This small molecule binds to this protein.
Small molecule (SMILES): CC(=O)N[C@@H]1[C@@H](O)[C@H](O)[C@@H](CO)O[C@H]1O

Sequence of chain 1.A:
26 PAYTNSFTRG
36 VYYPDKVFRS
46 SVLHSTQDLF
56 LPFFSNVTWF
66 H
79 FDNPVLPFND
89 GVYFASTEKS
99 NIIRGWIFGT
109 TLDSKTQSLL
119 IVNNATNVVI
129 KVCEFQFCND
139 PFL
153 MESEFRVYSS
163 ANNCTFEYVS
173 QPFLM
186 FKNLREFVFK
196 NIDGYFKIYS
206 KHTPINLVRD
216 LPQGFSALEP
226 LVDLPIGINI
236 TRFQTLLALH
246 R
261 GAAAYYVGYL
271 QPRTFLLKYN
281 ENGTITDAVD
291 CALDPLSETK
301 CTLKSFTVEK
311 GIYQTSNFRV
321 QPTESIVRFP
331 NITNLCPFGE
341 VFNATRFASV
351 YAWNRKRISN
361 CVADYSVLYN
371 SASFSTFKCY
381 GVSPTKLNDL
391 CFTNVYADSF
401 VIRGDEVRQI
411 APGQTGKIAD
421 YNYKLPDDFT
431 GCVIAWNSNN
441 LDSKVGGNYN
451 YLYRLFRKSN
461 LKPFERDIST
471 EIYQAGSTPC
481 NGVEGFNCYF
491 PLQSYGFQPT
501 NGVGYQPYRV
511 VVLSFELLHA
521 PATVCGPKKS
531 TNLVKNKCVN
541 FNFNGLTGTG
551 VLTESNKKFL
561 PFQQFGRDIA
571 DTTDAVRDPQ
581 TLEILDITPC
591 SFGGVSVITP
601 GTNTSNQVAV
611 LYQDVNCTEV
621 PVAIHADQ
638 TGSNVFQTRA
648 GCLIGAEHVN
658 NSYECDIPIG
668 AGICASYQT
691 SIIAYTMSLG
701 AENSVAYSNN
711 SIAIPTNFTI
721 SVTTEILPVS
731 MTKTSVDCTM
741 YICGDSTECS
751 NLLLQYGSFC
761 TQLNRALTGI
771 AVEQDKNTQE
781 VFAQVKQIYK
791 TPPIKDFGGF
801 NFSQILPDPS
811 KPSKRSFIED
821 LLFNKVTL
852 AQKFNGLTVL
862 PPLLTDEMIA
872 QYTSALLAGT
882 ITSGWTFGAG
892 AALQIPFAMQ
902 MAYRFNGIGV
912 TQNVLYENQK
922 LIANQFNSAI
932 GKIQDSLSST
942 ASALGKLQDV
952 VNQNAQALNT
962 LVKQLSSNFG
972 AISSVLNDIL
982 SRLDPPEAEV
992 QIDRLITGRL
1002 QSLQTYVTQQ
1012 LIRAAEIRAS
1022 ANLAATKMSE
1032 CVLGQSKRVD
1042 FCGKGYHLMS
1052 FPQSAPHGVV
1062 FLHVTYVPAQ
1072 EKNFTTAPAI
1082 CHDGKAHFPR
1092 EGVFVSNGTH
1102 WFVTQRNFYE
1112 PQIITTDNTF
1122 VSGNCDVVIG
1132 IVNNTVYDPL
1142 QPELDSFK

Binding-site contacts:
Ligand atom O5 contacts residue ASN657 of chain 1.A at 2.3 Å (h-bond).
Ligand atom N2 contacts residue ASN657 of chain 1.A at 2.9 Å (h-bond).
Ligand atom C7 contacts residue ASN657 of chain 1.A at 3.6 Å.
Ligand atom O7 contacts residue ASN657 of chain 1.A at 3.6 Å (h-bond).
Ligand atom C1 contacts residue ASN657 of chain 1.A at 1.4 Å.
Ligand atom C3 contacts residue ASN657 of chain 1.A at 3.8 Å.
Ligand atom C5 contacts residue ASN657 of chain 1.A at 3.6 Å.
Ligand atom C2 contacts residue ASN657 of chain 1.A at 2.5 Å.
Ligand atom C4 contacts residue ASN657 of chain 1.A at 4.2 Å.
Ligand atom O7 contacts residue HIS655 of chain 1.A at 4.2 Å.
Ligand atom C8 contacts residue VAL656 of chain 1.A at 4.4 Å (hydrophobic).